Sequence of chain 1.Q:
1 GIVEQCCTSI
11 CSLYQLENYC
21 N

Sequence of chain 1.AA:
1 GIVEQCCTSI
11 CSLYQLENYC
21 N

Sequence of chain 1.R:
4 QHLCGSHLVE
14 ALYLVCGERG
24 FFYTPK

Binding-site contacts:
Ligand atom CZ2 contacts residue LEU13 of chain 1.AA at 3.8 Å (hydrophobic).
Ligand atom CZ3 contacts residue TYR14 of chain 1.Q at 3.3 Å (hydrophobic).
Ligand atom CD2 contacts residue LEU13 of chain 1.AA at 3.5 Å (hydrophobic).
Ligand atom CZ2 contacts residue VAL18 of chain 1.R at 4.4 Å (hydrophobic).
Ligand atom OH contacts residue TYR14 of chain 1.Q at 3.0 Å (h-bond).
Ligand atom NE1 contacts residue VAL18 of chain 1.R at 3.8 Å.
Ligand atom NZ contacts residue TYR14 of chain 1.AA at 3.8 Å.
Ligand atom NE1 contacts residue LEU13 of chain 1.AA at 4.2 Å.
Ligand atom CE2 contacts residue LEU13 of chain 1.AA at 3.6 Å (hydrophobic).
Ligand atom CG contacts residue LEU13 of chain 1.AA at 4.2 Å (hydrophobic).
Ligand atom OH contacts residue GLU17 of chain 1.AA at 4.3 Å.
Ligand atom NE1 contacts residue TYR14 of chain 1.Q at 4.3 Å.
Ligand atom NZ contacts residue SER12 of chain 1.AA at 4.2 Å.
Ligand atom CE2 contacts residue GLU17 of chain 1.Q at 4.2 Å.
Ligand atom OH contacts residue LEU13 of chain 1.AA at 4.3 Å.
Ligand atom CG contacts residue TYR14 of chain 1.AA at 4.4 Å (hydrophobic).
Ligand atom CD1 contacts residue GLU17 of chain 1.Q at 2.9 Å.
Ligand atom CG contacts residue GLU17 of chain 1.Q at 4.1 Å.
Ligand atom CZ2 contacts residue LEU13 of chain 1.Q at 3.7 Å (hydrophobic).
Ligand atom CE3 contacts residue LEU13 of chain 1.AA at 3.6 Å (hydrophobic).
Ligand atom CE2 contacts residue TYR14 of chain 1.Q at 3.7 Å (hydrophobic).
Ligand atom NE1 contacts residue GLU17 of chain 1.Q at 2.9 Å (salt-bridge).
Ligand atom CZ2 contacts residue TYR14 of chain 1.Q at 3.4 Å (hydrophobic).
Ligand atom CH2 contacts residue LEU13 of chain 1.AA at 3.8 Å (hydrophobic).
Ligand atom CB contacts residue TYR14 of chain 1.AA at 3.0 Å (hydrophobic).
Ligand atom CZ3 contacts residue LEU13 of chain 1.AA at 3.7 Å (hydrophobic).
Ligand atom NZ contacts residue LEU13 of chain 1.AA at 3.7 Å.
Ligand atom CE3 contacts residue TYR14 of chain 1.Q at 3.5 Å (hydrophobic).
Ligand atom CE2 contacts residue LEU13 of chain 1.Q at 4.5 Å (hydrophobic).
Ligand atom CA contacts residue TYR14 of chain 1.AA at 3.6 Å (hydrophobic).
Ligand atom CH2 contacts residue TYR14 of chain 1.Q at 3.4 Å (hydrophobic).
Ligand atom CH2 contacts residue LEU13 of chain 1.Q at 3.8 Å (hydrophobic).
Ligand atom CD2 contacts residue TYR14 of chain 1.Q at 3.8 Å (hydrophobic).
Ligand atom CE2 contacts residue VAL18 of chain 1.R at 4.3 Å (hydrophobic).

A protein and the small-molecule ligand that binds it are described below.
Small molecule (SMILES): NCCc1c[nH]c2ccc(O)cc12